This small molecule binds to this protein.
Small molecule (SMILES): CC(=O)N[C@H]1[C@H](O[C@H]2[C@H](O)[C@@H](NC(C)=O)CO[C@@H]2CO)O[C@H](CO)[C@@H](O)[C@@H]1O

Sequence of chain 1.A:
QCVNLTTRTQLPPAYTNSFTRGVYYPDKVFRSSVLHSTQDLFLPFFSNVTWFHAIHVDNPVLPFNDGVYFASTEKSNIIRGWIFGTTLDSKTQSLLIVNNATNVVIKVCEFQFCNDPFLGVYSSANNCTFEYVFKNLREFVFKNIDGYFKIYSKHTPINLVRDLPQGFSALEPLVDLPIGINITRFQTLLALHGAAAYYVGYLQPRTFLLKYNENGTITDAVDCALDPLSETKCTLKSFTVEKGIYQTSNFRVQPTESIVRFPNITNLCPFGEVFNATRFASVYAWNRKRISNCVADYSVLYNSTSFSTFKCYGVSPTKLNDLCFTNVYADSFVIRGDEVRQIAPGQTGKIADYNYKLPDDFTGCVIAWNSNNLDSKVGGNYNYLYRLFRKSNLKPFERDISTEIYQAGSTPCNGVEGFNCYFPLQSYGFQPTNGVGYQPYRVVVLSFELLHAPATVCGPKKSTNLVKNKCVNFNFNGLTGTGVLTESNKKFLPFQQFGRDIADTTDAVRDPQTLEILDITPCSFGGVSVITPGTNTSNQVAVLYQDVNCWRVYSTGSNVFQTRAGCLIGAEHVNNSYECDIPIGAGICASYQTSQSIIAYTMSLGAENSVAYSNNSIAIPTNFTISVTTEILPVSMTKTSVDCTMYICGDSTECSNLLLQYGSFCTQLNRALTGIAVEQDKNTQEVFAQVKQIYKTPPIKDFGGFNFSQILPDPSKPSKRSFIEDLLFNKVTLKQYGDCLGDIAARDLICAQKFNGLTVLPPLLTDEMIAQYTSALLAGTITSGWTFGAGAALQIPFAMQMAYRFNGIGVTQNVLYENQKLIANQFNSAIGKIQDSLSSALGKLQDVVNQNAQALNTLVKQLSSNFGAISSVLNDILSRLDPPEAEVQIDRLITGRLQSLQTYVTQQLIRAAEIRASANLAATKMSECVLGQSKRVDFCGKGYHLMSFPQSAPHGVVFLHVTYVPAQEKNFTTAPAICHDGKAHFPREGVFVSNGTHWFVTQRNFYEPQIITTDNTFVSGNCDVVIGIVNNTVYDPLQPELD

Binding-site contacts:
Ligand atom C7 contacts residue LEU922 of chain 1.A at 3.9 Å (hydrophobic).
Ligand atom C8 contacts residue LEU922 of chain 1.A at 4.0 Å (hydrophobic).
Ligand atom O5 contacts residue ASN717 of chain 1.A at 2.3 Å (h-bond).
Ligand atom C7 contacts residue ASN717 of chain 1.A at 3.4 Å.
Ligand atom O7 contacts residue ASN717 of chain 1.A at 3.3 Å (h-bond).
Ligand atom O6 contacts residue PHE718 of chain 1.A at 4.4 Å.
Ligand atom C6 contacts residue LEU922 of chain 1.A at 4.3 Å (hydrophobic).
Ligand atom N2 contacts residue ASN717 of chain 1.A at 3.0 Å (h-bond).
Ligand atom C4 contacts residue ASN717 of chain 1.A at 4.2 Å.
Ligand atom O6 contacts residue GLN926 of chain 1.A at 3.0 Å (h-bond).
Ligand atom C5 contacts residue GLN926 of chain 1.A at 4.2 Å.
Ligand atom C4 contacts residue LEU922 of chain 1.A at 4.2 Å (hydrophobic).
Ligand atom O7 contacts residue GLN1071 of chain 1.A at 3.8 Å.
Ligand atom O4 contacts residue LEU922 of chain 1.A at 3.9 Å.
Ligand atom O7 contacts residue LEU922 of chain 1.A at 3.8 Å.
Ligand atom C5 contacts residue LEU922 of chain 1.A at 3.7 Å (hydrophobic).
Ligand atom C1 contacts residue LEU922 of chain 1.A at 4.4 Å (hydrophobic).
Ligand atom C6 contacts residue GLN926 of chain 1.A at 3.8 Å.
Ligand atom C3 contacts residue ASN717 of chain 1.A at 3.8 Å.
Ligand atom C5 contacts residue ASN717 of chain 1.A at 3.6 Å.
Ligand atom O5 contacts residue GLN926 of chain 1.A at 4.5 Å.
Ligand atom C2 contacts residue ASN717 of chain 1.A at 2.5 Å.
Ligand atom C1 contacts residue ASN717 of chain 1.A at 1.4 Å.